This small molecule binds to this protein.
Small molecule (SMILES): CC(=O)N[C@@H]1[C@@H](O)[C@H](O)[C@@H](CO)O[C@H]1O

Sequence of chain 1.A:
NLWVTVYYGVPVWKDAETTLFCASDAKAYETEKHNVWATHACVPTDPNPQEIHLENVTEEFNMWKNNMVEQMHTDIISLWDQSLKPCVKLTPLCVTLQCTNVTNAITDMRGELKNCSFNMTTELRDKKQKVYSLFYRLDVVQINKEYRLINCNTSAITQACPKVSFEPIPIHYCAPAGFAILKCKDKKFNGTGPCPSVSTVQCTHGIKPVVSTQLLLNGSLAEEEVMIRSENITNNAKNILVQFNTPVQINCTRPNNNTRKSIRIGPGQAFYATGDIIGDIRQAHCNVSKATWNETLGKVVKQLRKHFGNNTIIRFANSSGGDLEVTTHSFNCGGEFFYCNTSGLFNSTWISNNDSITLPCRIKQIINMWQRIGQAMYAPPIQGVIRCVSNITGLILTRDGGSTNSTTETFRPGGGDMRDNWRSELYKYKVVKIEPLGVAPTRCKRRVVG

Binding-site contacts:
Ligand atom C3 contacts residue ASN203 of chain 1.A at 3.7 Å.
Ligand atom C8 contacts residue PHE202 of chain 1.A at 4.2 Å (hydrophobic).
Ligand atom C4 contacts residue ASN203 of chain 1.A at 4.2 Å.
Ligand atom C8 contacts residue ASN203 of chain 1.A at 3.9 Å.
Ligand atom C5 contacts residue ASN203 of chain 1.A at 3.7 Å.
Ligand atom C1 contacts residue ASN203 of chain 1.A at 1.5 Å.
Ligand atom C8 contacts residue LYS201 of chain 1.A at 2.8 Å.
Ligand atom C2 contacts residue ASN203 of chain 1.A at 2.4 Å.
Ligand atom O7 contacts residue ASN203 of chain 1.A at 3.6 Å.
Ligand atom C7 contacts residue LYS201 of chain 1.A at 4.2 Å.
Ligand atom C7 contacts residue ASN203 of chain 1.A at 3.4 Å.
Ligand atom N2 contacts residue ASN203 of chain 1.A at 2.8 Å (h-bond).
Ligand atom O5 contacts residue ASN203 of chain 1.A at 2.4 Å (h-bond).